Binding-site contacts:
Ligand atom C1 contacts residue ASN152 of chain 1.B at 1.4 Å.
Ligand atom C5 contacts residue ASN152 of chain 1.B at 3.7 Å.
Ligand atom O5 contacts residue ASN152 of chain 1.B at 2.4 Å (h-bond).
Ligand atom O6 contacts residue ASN151 of chain 1.B at 4.4 Å.
Ligand atom C2 contacts residue ASN152 of chain 1.B at 2.4 Å.
Ligand atom C3 contacts residue ASN152 of chain 1.B at 3.8 Å.
Ligand atom N2 contacts residue ASN152 of chain 1.B at 2.9 Å (h-bond).
Ligand atom O7 contacts residue ASN152 of chain 1.B at 3.9 Å.
Ligand atom C4 contacts residue ASN152 of chain 1.B at 4.2 Å.
Ligand atom C7 contacts residue ASN152 of chain 1.B at 3.6 Å.

Sequence of chain 1.B:
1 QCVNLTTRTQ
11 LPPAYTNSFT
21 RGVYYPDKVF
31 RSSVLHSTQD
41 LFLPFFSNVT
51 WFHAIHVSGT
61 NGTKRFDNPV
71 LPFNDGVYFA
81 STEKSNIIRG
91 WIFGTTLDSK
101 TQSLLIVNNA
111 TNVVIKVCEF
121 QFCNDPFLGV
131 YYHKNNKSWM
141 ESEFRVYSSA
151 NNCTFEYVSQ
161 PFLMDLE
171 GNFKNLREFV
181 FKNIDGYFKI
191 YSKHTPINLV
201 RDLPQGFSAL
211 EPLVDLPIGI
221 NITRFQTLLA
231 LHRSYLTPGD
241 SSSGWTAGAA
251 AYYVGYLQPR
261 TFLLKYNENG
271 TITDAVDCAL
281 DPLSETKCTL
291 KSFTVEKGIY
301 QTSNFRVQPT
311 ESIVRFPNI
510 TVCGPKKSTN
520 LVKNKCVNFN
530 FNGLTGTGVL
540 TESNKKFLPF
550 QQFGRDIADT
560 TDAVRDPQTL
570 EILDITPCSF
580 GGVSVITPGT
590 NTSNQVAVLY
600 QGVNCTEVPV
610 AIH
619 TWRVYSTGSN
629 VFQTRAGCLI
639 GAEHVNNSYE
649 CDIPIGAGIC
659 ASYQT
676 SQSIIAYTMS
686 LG

This small molecule binds to this protein.
Small molecule (SMILES): CC(=O)N[C@@H]1[C@@H](O)[C@H](O)[C@@H](CO)O[C@H]1O